A small-molecule ligand and the protein it binds are described below.
Small molecule (SMILES): NCCc1ccc(O)c(O)c1

Sequence of chain 1.B:
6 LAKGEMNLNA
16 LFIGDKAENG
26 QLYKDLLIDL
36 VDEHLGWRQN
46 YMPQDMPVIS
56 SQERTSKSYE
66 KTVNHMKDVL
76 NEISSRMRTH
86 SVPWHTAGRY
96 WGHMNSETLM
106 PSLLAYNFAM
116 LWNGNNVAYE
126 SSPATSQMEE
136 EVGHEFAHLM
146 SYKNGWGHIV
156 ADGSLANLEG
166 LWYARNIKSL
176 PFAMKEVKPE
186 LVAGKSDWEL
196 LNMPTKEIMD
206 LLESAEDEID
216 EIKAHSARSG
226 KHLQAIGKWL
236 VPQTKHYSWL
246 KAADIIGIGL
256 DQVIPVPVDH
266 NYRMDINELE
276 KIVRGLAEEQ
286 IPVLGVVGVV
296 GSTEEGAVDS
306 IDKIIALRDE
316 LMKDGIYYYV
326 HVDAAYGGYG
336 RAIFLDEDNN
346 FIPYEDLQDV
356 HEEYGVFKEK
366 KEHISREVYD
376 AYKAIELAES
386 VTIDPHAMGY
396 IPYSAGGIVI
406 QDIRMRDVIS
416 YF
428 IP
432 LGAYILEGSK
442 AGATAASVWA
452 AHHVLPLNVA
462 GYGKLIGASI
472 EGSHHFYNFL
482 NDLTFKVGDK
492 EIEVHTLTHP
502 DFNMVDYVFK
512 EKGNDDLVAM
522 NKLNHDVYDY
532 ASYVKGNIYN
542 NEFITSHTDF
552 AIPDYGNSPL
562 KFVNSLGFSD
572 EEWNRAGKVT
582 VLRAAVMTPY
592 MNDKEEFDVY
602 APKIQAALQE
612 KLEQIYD

Binding-site contacts:
Ligand atom C7 contacts residue PLP1 of chain 1.J at 3.5 Å.
Ligand atom C5 contacts residue MET99 of chain 1.C at 3.8 Å (hydrophobic).
Ligand atom C4 contacts residue ASN100 of chain 1.C at 3.5 Å.
Ligand atom C1 contacts residue SER440 of chain 1.B at 4.1 Å.
Ligand atom C2 contacts residue ASN120 of chain 1.B at 3.4 Å.
Ligand atom C2 contacts residue VAL122 of chain 1.B at 3.9 Å (hydrophobic).
Ligand atom O1 contacts residue HIS98 of chain 1.C at 4.1 Å.
Ligand atom O1 contacts residue ASN120 of chain 1.B at 4.2 Å.
Ligand atom O2 contacts residue SER126 of chain 1.B at 3.2 Å (h-bond).
Ligand atom O1 contacts residue ALA123 of chain 1.B at 3.6 Å.
Ligand atom C5 contacts residue HIS98 of chain 1.C at 4.2 Å.
Ligand atom C5 contacts residue TYR398 of chain 1.C at 3.5 Å (hydrophobic).
Ligand atom O2 contacts residue ASN100 of chain 1.C at 2.9 Å (h-bond).
Ligand atom N1 contacts residue MET99 of chain 1.C at 4.2 Å.
Ligand atom O2 contacts residue HIS98 of chain 1.C at 3.4 Å.
Ligand atom O1 contacts residue SER126 of chain 1.B at 3.6 Å.
Ligand atom O1 contacts residue VAL122 of chain 1.B at 3.7 Å.
Ligand atom C5 contacts residue ASN120 of chain 1.B at 4.2 Å.
Ligand atom C3 contacts residue ASN120 of chain 1.B at 3.6 Å.
Ligand atom C4 contacts residue SER126 of chain 1.B at 4.0 Å.
Ligand atom C3 contacts residue SER126 of chain 1.B at 4.3 Å.
Ligand atom C5 contacts residue ASN100 of chain 1.C at 3.4 Å.
Ligand atom C6 contacts residue TYR398 of chain 1.C at 3.5 Å (hydrophobic).
Ligand atom C1 contacts residue ASN120 of chain 1.B at 3.6 Å.
Ligand atom C7 contacts residue MET99 of chain 1.C at 4.2 Å (hydrophobic).
Ligand atom C6 contacts residue ASN120 of chain 1.B at 4.0 Å.
Ligand atom C2 contacts residue SER440 of chain 1.B at 4.3 Å.
Ligand atom C3 contacts residue HIS98 of chain 1.C at 4.3 Å.
Ligand atom C4 contacts residue TYR398 of chain 1.C at 4.1 Å (hydrophobic).
Ligand atom C8 contacts residue THR298 of chain 1.C at 4.5 Å.
Ligand atom C1 contacts residue TYR398 of chain 1.C at 4.2 Å (hydrophobic).
Ligand atom C8 contacts residue MET99 of chain 1.C at 4.1 Å (hydrophobic).
Ligand atom C4 contacts residue HIS98 of chain 1.C at 3.9 Å.
Ligand atom C4 contacts residue ASN120 of chain 1.B at 4.0 Å.
Ligand atom C3 contacts residue VAL122 of chain 1.B at 4.1 Å (hydrophobic).
Ligand atom C7 contacts residue SER440 of chain 1.B at 3.6 Å.
Ligand atom C7 contacts residue ASN120 of chain 1.B at 4.2 Å.
Ligand atom C8 contacts residue PLP1 of chain 1.J at 2.3 Å.
Ligand atom N1 contacts residue PLP1 of chain 1.J at 1.2 Å.
Ligand atom C6 contacts residue MET99 of chain 1.C at 3.8 Å (hydrophobic).

Sequence of chain 1.C:
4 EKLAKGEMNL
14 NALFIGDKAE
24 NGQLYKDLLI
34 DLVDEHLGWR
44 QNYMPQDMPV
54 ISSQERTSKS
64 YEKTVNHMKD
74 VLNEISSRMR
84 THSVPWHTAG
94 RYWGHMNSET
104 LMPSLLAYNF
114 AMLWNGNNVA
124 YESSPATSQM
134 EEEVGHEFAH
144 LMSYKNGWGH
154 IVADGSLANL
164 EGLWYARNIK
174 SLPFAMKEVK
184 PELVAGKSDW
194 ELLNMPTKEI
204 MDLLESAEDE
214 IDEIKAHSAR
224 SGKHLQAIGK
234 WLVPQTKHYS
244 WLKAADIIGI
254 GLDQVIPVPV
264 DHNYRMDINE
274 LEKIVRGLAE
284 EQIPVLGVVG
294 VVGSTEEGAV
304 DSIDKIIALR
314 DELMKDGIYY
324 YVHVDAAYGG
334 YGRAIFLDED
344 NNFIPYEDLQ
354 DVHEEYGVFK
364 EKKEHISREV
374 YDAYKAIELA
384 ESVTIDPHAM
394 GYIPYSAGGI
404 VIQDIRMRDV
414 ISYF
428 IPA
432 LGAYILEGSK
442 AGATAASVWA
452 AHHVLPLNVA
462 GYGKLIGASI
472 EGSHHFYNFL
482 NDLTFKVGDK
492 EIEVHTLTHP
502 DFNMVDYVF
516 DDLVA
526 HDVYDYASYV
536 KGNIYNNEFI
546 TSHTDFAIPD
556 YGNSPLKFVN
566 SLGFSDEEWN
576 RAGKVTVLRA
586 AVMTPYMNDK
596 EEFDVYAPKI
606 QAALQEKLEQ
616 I